Sequence of chain 1.A:
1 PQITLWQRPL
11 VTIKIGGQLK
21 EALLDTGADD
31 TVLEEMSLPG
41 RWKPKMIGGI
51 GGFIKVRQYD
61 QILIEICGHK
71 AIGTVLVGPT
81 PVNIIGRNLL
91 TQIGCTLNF

Sequence of chain 1.B:
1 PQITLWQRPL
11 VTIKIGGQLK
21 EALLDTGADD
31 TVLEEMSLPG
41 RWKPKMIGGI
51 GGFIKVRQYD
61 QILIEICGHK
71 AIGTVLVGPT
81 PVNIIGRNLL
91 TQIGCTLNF

The protein below binds the small molecule below.
Small molecule (SMILES): CC(C)[C@H](NC(=O)N(C)Cc1ccccn1)C(=O)N[C@@H](Cc1ccccc1)[C@H](O)[C@@H](O)[C@H](Cc1ccccc1)NC(=O)[C@@H](NC(=O)N(C)Cc1ccccn1)C(C)C

Binding-site contacts:
Ligand atom O48 contacts residue ALA28 of chain 1.B at 3.2 Å (h-bond).
Ligand atom O47 contacts residue GLY27 of chain 1.A at 3.0 Å.
Ligand atom O48 contacts residue GLY27 of chain 1.B at 3.0 Å.
Ligand atom N10 contacts residue GLY27 of chain 1.B at 3.6 Å (h-bond).
Ligand atom C8 contacts residue ARG8 of chain 1.A at 3.4 Å.
Ligand atom C44 contacts residue VAL82 of chain 1.B at 3.5 Å (hydrophobic).
Ligand atom C86 contacts residue ILE47 of chain 1.B at 3.6 Å (hydrophobic).
Ligand atom C52 contacts residue ASP25 of chain 1.A at 3.3 Å.
Ligand atom C43 contacts residue VAL82 of chain 1.B at 3.6 Å (hydrophobic).
Ligand atom N10 contacts residue ASP29 of chain 1.B at 3.3 Å (salt-bridge).
Ligand atom N81 contacts residue GLY48 of chain 1.B at 3.1 Å (h-bond).
Ligand atom O47 contacts residue ASP25 of chain 1.A at 2.7 Å (salt-bridge).
Ligand atom C7 contacts residue ARG8 of chain 1.B at 3.5 Å.
Ligand atom C49 contacts residue ASP25 of chain 1.A at 3.6 Å.
Ligand atom C12 contacts residue ARG8 of chain 1.A at 3.4 Å.
Ligand atom C14 contacts residue ARG8 of chain 1.A at 3.3 Å.
Ligand atom C39 contacts residue ASP25 of chain 1.B at 3.5 Å.
Ligand atom O24 contacts residue ILE50 of chain 1.B at 3.5 Å.
Ligand atom C4 contacts residue GLY48 of chain 1.A at 3.2 Å.
Ligand atom C49 contacts residue ASP25 of chain 1.B at 3.2 Å.
Ligand atom O47 contacts residue ALA28 of chain 1.A at 3.2 Å (h-bond).
Ligand atom C3 contacts residue ASP29 of chain 1.B at 3.5 Å.
Ligand atom N21 contacts residue GLY48 of chain 1.A at 2.9 Å (h-bond).
Ligand atom O98 contacts residue ALA28 of chain 1.B at 3.5 Å.
Ligand atom O2 contacts residue ALA28 of chain 1.A at 3.5 Å.
Ligand atom O47 contacts residue ASP25 of chain 1.B at 3.2 Å (salt-bridge).
Ligand atom N8 contacts residue ARG8 of chain 1.B at 3.5 Å (salt-bridge).
Ligand atom O98 contacts residue ASP29 of chain 1.B at 2.9 Å (salt-bridge).
Ligand atom C46 contacts residue ASP25 of chain 1.A at 3.3 Å.
Ligand atom O2 contacts residue ASP29 of chain 1.A at 3.0 Å (salt-bridge).
Ligand atom N10 contacts residue ARG8 of chain 1.A at 3.4 Å (salt-bridge).
Ligand atom C9 contacts residue ARG8 of chain 1.B at 3.5 Å.
Ligand atom O48 contacts residue ASP25 of chain 1.A at 3.1 Å (salt-bridge).
Ligand atom C42 contacts residue ILE50 of chain 1.A at 3.4 Å (hydrophobic).
Ligand atom C6 contacts residue ARG8 of chain 1.B at 3.6 Å.
Ligand atom O48 contacts residue ASP25 of chain 1.B at 2.7 Å (salt-bridge).
Ligand atom C5 contacts residue ASP29 of chain 1.A at 3.5 Å.
Ligand atom C10 contacts residue ARG8 of chain 1.B at 3.5 Å.
Ligand atom C2 contacts residue GLY48 of chain 1.B at 3.3 Å.
Ligand atom C15 contacts residue ARG8 of chain 1.A at 3.6 Å.